Binding-site contacts:
Ligand atom CG contacts residue THR61 of chain 3.A at 3.5 Å.
Ligand atom CG contacts residue ARG63 of chain 3.A at 4.3 Å.
Ligand atom N contacts residue GLU68 of chain 3.A at 2.5 Å (salt-bridge).
Ligand atom O contacts residue LYS95 of chain 3.A at 4.3 Å.
Ligand atom O contacts residue LEU92 of chain 3.A at 4.4 Å.
Ligand atom CG contacts residue LEU62 of chain 3.A at 4.0 Å (hydrophobic).
Ligand atom CA contacts residue THR61 of chain 3.A at 4.0 Å.
Ligand atom CB contacts residue THR61 of chain 3.A at 3.0 Å.
Ligand atom CD contacts residue ARG97 of chain 3.A at 4.2 Å.
Ligand atom CD contacts residue LEU62 of chain 3.A at 4.3 Å (hydrophobic).
Ligand atom CG contacts residue GLU68 of chain 3.A at 3.9 Å.
Ligand atom N contacts residue LEU92 of chain 3.A at 4.4 Å.
Ligand atom CD contacts residue ARG63 of chain 3.A at 4.2 Å.
Ligand atom OXT contacts residue LYS95 of chain 3.A at 2.6 Å (salt-bridge).
Ligand atom CD contacts residue GLU68 of chain 3.A at 2.9 Å.
Ligand atom C contacts residue LEU92 of chain 3.A at 3.8 Å (hydrophobic).
Ligand atom C contacts residue LYS95 of chain 3.A at 3.4 Å.
Ligand atom CA contacts residue CYS94 of chain 3.A at 4.4 Å (hydrophobic).
Ligand atom OXT contacts residue LEU92 of chain 3.A at 3.5 Å.
Ligand atom OXT contacts residue CYS94 of chain 3.A at 4.4 Å.
Ligand atom CG contacts residue ARG97 of chain 3.A at 2.9 Å.
Ligand atom CB contacts residue LYS95 of chain 3.A at 4.0 Å.
Ligand atom O contacts residue GLN369 of chain 2.A at 4.1 Å.
Ligand atom CA contacts residue LYS95 of chain 3.A at 3.9 Å.
Ligand atom CA contacts residue GLU68 of chain 3.A at 3.8 Å.
Ligand atom CB contacts residue ARG97 of chain 3.A at 3.2 Å.
Ligand atom CA contacts residue LEU92 of chain 3.A at 4.2 Å (hydrophobic).

Sequence of chain 2.A:
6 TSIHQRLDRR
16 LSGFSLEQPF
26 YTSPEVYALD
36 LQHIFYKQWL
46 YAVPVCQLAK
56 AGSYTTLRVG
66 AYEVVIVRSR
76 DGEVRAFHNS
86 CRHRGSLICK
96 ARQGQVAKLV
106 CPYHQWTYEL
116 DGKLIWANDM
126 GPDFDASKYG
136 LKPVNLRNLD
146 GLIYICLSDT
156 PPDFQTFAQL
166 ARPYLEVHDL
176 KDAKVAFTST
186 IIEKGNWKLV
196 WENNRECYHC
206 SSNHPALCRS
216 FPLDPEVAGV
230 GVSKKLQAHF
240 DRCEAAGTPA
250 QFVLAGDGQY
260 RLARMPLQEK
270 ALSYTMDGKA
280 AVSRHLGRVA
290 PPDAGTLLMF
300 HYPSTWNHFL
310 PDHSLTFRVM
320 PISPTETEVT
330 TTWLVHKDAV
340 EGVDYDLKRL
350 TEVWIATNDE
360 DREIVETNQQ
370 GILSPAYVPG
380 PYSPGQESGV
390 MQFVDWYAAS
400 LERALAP

The protein below binds the small molecule below.
Small molecule (SMILES): O=C(O)[C@@H]1CCCN1

Sequence of chain 3.A:
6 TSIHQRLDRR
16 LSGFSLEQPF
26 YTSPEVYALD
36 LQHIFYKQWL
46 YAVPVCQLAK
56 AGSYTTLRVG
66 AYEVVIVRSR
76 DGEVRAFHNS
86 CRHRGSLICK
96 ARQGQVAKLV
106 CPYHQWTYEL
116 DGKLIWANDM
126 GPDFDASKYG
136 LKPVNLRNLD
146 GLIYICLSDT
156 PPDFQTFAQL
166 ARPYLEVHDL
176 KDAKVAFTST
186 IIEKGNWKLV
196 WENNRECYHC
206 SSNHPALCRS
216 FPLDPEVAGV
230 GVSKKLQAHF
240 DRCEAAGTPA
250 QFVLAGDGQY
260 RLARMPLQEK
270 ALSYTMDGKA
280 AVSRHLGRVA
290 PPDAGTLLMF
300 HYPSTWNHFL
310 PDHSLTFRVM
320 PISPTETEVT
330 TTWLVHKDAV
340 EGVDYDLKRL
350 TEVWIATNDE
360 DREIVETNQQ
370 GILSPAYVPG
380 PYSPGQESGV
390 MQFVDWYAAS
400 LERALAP